Binding-site contacts:
Ligand atom O11 contacts residue LYS155 of chain 1.A at 2.6 Å (salt-bridge).
Ligand atom O3P contacts residue THR43 of chain 1.A at 3.8 Å.
Ligand atom C1 contacts residue THR43 of chain 1.A at 3.6 Å.
Ligand atom O1P contacts residue ARG106 of chain 2.B at 2.7 Å (salt-bridge).
Ligand atom C6 contacts residue TYR132 of chain 1.A at 3.5 Å (hydrophobic).
Ligand atom P contacts residue ARG106 of chain 2.B at 3.7 Å.
Ligand atom O1P contacts residue TYR132 of chain 1.A at 3.3 Å (h-bond).
Ligand atom O4 contacts residue TYR132 of chain 1.A at 3.6 Å.
Ligand atom C1 contacts residue LYS155 of chain 1.A at 2.3 Å.
Ligand atom O3P contacts residue PRO105 of chain 2.B at 3.6 Å.
Ligand atom O11 contacts residue PRO7 of chain 1.A at 3.6 Å.
Ligand atom O5 contacts residue ALA198 of chain 1.A at 3.5 Å.
Ligand atom C1 contacts residue TYR130 of chain 1.A at 3.1 Å (hydrophobic).
Ligand atom C4 contacts residue GLY179 of chain 1.A at 3.8 Å.
Ligand atom C1 contacts residue THR44 of chain 1.A at 3.8 Å.
Ligand atom O5 contacts residue GLY179 of chain 1.A at 3.7 Å.
Ligand atom O6 contacts residue TYR132 of chain 1.A at 3.7 Å.
Ligand atom O3P contacts residue TYR132 of chain 1.A at 2.6 Å (h-bond).
Ligand atom C2 contacts residue TYR130 of chain 1.A at 3.2 Å (hydrophobic).
Ligand atom O11 contacts residue TYR130 of chain 1.A at 2.8 Å (h-bond).
Ligand atom O11 contacts residue GLY42 of chain 1.A at 3.3 Å.
Ligand atom O12 contacts residue LYS155 of chain 1.A at 3.5 Å (salt-bridge).
Ligand atom O11 contacts residue THR43 of chain 1.A at 2.8 Å (h-bond).
Ligand atom C4 contacts residue LYS155 of chain 1.A at 3.3 Å.
Ligand atom C2 contacts residue LYS155 of chain 1.A at 1.3 Å.
Ligand atom C4 contacts residue THR157 of chain 1.A at 3.5 Å.
Ligand atom C3 contacts residue VAL196 of chain 1.A at 3.6 Å (hydrophobic).
Ligand atom O12 contacts residue THR44 of chain 1.A at 2.5 Å (h-bond).
Ligand atom P contacts residue TYR132 of chain 1.A at 3.3 Å.
Ligand atom C1 contacts residue PRO7 of chain 1.A at 3.5 Å (hydrophobic).
Ligand atom C3 contacts residue GLY179 of chain 1.A at 3.7 Å.
Ligand atom O4 contacts residue LYS155 of chain 1.A at 3.0 Å (salt-bridge).
Ligand atom C3 contacts residue LYS155 of chain 1.A at 2.4 Å.
Ligand atom O4 contacts residue TYR130 of chain 1.A at 2.8 Å (h-bond).
Ligand atom O11 contacts residue THR44 of chain 1.A at 3.8 Å.
Ligand atom O12 contacts residue PRO7 of chain 1.A at 3.6 Å.
Ligand atom O2P contacts residue SER241 of chain 1.A at 2.5 Å (h-bond).
Ligand atom O2P contacts residue ARG106 of chain 2.B at 3.5 Å.
Ligand atom O12 contacts residue THR43 of chain 1.A at 3.5 Å.
Ligand atom O4 contacts residue THR157 of chain 1.A at 3.2 Å (h-bond).

Sequence of chain 2.B:
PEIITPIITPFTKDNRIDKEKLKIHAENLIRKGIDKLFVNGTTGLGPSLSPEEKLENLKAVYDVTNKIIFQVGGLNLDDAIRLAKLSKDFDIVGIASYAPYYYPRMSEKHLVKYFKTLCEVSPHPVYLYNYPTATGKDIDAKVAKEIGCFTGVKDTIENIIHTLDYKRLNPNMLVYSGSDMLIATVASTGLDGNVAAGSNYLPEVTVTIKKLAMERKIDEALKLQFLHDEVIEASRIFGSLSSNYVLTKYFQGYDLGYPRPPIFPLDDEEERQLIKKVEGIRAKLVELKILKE

A protein and the small-molecule ligand that binds it are described below.
Small molecule (SMILES): O=C(O)C(=O)C[C@H](O)[C@H](O)COP(=O)(O)O

Sequence of chain 1.A:
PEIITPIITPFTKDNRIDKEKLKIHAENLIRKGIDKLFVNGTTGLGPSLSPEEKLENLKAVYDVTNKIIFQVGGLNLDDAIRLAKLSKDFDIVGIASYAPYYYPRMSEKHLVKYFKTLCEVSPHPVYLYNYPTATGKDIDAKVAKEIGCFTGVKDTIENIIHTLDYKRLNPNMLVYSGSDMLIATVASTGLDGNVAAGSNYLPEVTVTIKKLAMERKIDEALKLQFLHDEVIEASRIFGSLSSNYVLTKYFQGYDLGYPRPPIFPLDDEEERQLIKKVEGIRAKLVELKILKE